Binding-site contacts:
Ligand atom C3 contacts residue THR50 of chain 1.P at 4.4 Å.
Ligand atom C8 contacts residue ARG56 of chain 1.P at 3.8 Å.
Ligand atom C7 contacts residue TYR59 of chain 1.P at 4.2 Å (hydrophobic).
Ligand atom O5 contacts residue THR50 of chain 1.P at 3.9 Å.
Ligand atom C8 contacts residue TYR139 of chain 1.P at 3.7 Å (hydrophobic).
Ligand atom C7 contacts residue THR57 of chain 1.P at 3.8 Å.
Ligand atom C8 contacts residue SER55 of chain 1.P at 4.2 Å.
Ligand atom C1 contacts residue THR50 of chain 1.P at 3.7 Å.
Ligand atom O4 contacts residue THR50 of chain 1.P at 4.4 Å.
Ligand atom N2 contacts residue THR57 of chain 1.P at 4.4 Å.
Ligand atom C5 contacts residue THR50 of chain 1.P at 3.6 Å.
Ligand atom C7 contacts residue SER54 of chain 1.P at 4.4 Å.
Ligand atom C7 contacts residue ASN48 of chain 1.P at 3.2 Å.
Ligand atom C4 contacts residue ASN48 of chain 1.P at 4.3 Å.
Ligand atom N2 contacts residue TYR59 of chain 1.P at 4.2 Å.
Ligand atom C8 contacts residue THR57 of chain 1.P at 4.0 Å.
Ligand atom C3 contacts residue THR57 of chain 1.P at 4.3 Å.
Ligand atom O6 contacts residue ALA51 of chain 1.P at 4.2 Å.
Ligand atom C7 contacts residue TYR139 of chain 1.P at 3.7 Å (hydrophobic).
Ligand atom C8 contacts residue TYR59 of chain 1.P at 3.2 Å (hydrophobic).
Ligand atom C8 contacts residue THR50 of chain 1.P at 4.5 Å.
Ligand atom C4 contacts residue THR50 of chain 1.P at 4.4 Å.
Ligand atom O7 contacts residue ASN48 of chain 1.P at 3.2 Å (h-bond).
Ligand atom O6 contacts residue THR50 of chain 1.P at 2.8 Å (h-bond).
Ligand atom N2 contacts residue ASN48 of chain 1.P at 2.9 Å (h-bond).
Ligand atom C8 contacts residue ASN48 of chain 1.P at 4.4 Å.
Ligand atom C8 contacts residue PRO113 of chain 1.P at 4.3 Å (hydrophobic).
Ligand atom O7 contacts residue THR57 of chain 1.P at 3.1 Å.
Ligand atom O7 contacts residue TYR139 of chain 1.P at 3.2 Å (h-bond).
Ligand atom O5 contacts residue ASN48 of chain 1.P at 2.4 Å (h-bond).
Ligand atom C1 contacts residue ASN48 of chain 1.P at 1.4 Å.
Ligand atom C8 contacts residue SER54 of chain 1.P at 3.1 Å.
Ligand atom C2 contacts residue ASN48 of chain 1.P at 2.5 Å.
Ligand atom C6 contacts residue THR50 of chain 1.P at 3.8 Å.
Ligand atom O6 contacts residue SER52 of chain 1.P at 4.4 Å.
Ligand atom C3 contacts residue ASN48 of chain 1.P at 3.8 Å.
Ligand atom C5 contacts residue ASN48 of chain 1.P at 3.6 Å.

The small molecule below binds the protein below.
Small molecule (SMILES): CC(=O)N[C@H]1[C@H](O[C@H]2[C@H](O)[C@@H](NC(C)=O)CO[C@@H]2CO)O[C@H](CO)[C@@H](O)[C@@H]1O

Sequence of chain 1.P:
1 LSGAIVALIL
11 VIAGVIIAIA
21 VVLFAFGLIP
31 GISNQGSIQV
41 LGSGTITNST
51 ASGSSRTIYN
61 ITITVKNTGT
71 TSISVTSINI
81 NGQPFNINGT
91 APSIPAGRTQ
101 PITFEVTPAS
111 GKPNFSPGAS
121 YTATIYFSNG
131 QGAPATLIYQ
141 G